Binding-site contacts:
Ligand atom N2 contacts residue ASN354 of chain 1.F at 3.7 Å.
Ligand atom O6 contacts residue ASN354 of chain 1.F at 3.9 Å.
Ligand atom C7 contacts residue VAL353 of chain 1.F at 4.1 Å (hydrophobic).
Ligand atom O5 contacts residue ASN354 of chain 1.F at 2.4 Å (h-bond).
Ligand atom C7 contacts residue ASN354 of chain 1.F at 4.5 Å.
Ligand atom C1 contacts residue ASN354 of chain 1.F at 1.4 Å.
Ligand atom C8 contacts residue VAL353 of chain 1.F at 4.2 Å (hydrophobic).
Ligand atom C7 contacts residue THR382 of chain 1.F at 4.4 Å.
Ligand atom C5 contacts residue ASN354 of chain 1.F at 3.0 Å.
Ligand atom C3 contacts residue ASN354 of chain 1.F at 3.6 Å.
Ligand atom C6 contacts residue ASN354 of chain 1.F at 3.1 Å.
Ligand atom N2 contacts residue THR382 of chain 1.F at 4.4 Å.
Ligand atom O7 contacts residue VAL353 of chain 1.F at 4.3 Å.
Ligand atom C8 contacts residue THR382 of chain 1.F at 3.4 Å.
Ligand atom C2 contacts residue ASN354 of chain 1.F at 2.7 Å.
Ligand atom C4 contacts residue ASN354 of chain 1.F at 3.4 Å.

A protein and the small-molecule ligand that binds it are described below.
Small molecule (SMILES): CC(=O)N[C@@H]1[C@@H](O)[C@H](O)[C@@H](CO)O[C@H]1O

Sequence of chain 1.F:
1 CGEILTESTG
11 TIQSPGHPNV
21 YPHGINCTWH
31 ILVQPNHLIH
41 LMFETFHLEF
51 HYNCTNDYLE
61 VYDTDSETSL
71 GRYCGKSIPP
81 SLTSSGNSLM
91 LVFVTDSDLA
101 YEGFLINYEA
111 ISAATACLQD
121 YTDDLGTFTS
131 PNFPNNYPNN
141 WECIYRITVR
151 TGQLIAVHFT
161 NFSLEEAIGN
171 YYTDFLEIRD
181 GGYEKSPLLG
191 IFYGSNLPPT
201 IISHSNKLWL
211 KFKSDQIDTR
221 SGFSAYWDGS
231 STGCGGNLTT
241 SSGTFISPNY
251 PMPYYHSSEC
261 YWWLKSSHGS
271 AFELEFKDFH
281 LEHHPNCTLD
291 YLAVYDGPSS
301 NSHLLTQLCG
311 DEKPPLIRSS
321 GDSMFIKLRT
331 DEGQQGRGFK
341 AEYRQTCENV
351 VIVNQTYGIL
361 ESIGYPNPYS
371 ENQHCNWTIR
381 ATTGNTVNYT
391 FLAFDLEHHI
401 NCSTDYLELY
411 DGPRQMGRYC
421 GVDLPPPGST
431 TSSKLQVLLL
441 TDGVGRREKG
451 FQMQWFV